Binding-site contacts:
Ligand atom O2 contacts residue TRP63 of chain 1.B at 3.8 Å.
Ligand atom C3 contacts residue GLU112 of chain 1.B at 4.0 Å.
Ligand atom O2 contacts residue ASP66 of chain 1.B at 3.1 Å (salt-bridge).
Ligand atom O4 contacts residue TRP231 of chain 1.A at 3.3 Å.
Ligand atom O4 contacts residue LYS16 of chain 1.B at 3.2 Å (salt-bridge).
Ligand atom C3 contacts residue TRP341 of chain 1.A at 3.8 Å (hydrophobic).
Ligand atom O5 contacts residue TYR156 of chain 1.B at 3.4 Å.
Ligand atom O6 contacts residue TRP341 of chain 1.A at 3.8 Å.
Ligand atom C4 contacts residue ASP15 of chain 1.B at 4.0 Å.
Ligand atom C4 contacts residue LYS16 of chain 1.B at 3.9 Å.
Ligand atom O2 contacts residue ALA64 of chain 1.B at 3.3 Å.
Ligand atom O2 contacts residue ARG67 of chain 1.B at 2.8 Å.
Ligand atom O6 contacts residue GLU154 of chain 1.B at 3.1 Å (salt-bridge).
Ligand atom C3 contacts residue TRP63 of chain 1.B at 4.0 Å (hydrophobic).
Ligand atom C6 contacts residue GLU154 of chain 1.B at 3.3 Å.
Ligand atom O1 contacts residue TRP341 of chain 1.A at 3.5 Å.
Ligand atom C3 contacts residue ASP66 of chain 1.B at 3.3 Å.
Ligand atom O1 contacts residue ARG345 of chain 1.A at 3.7 Å.
Ligand atom C1 contacts residue TRP341 of chain 1.A at 3.9 Å (hydrophobic).
Ligand atom O4 contacts residue TYR156 of chain 1.B at 3.5 Å.
Ligand atom O6 contacts residue TYR156 of chain 1.B at 2.9 Å (h-bond).
Ligand atom O6 contacts residue PRO155 of chain 1.B at 3.0 Å.
Ligand atom O3 contacts residue LYS16 of chain 1.B at 3.0 Å (salt-bridge).
Ligand atom C6 contacts residue TYR156 of chain 1.B at 3.0 Å (hydrophobic).
Ligand atom O2 contacts residue TYR156 of chain 1.B at 3.9 Å.
Ligand atom O2 contacts residue TRP341 of chain 1.A at 3.8 Å.
Ligand atom C2 contacts residue ARG67 of chain 1.B at 4.0 Å.
Ligand atom C5 contacts residue TYR156 of chain 1.B at 3.9 Å (hydrophobic).
Ligand atom O3 contacts residue TRP63 of chain 1.B at 3.0 Å (h-bond).
Ligand atom O6 contacts residue PHE157 of chain 1.B at 3.6 Å.
Ligand atom C5 contacts residue TRP341 of chain 1.A at 3.8 Å (hydrophobic).
Ligand atom C6 contacts residue PHE157 of chain 1.B at 4.0 Å (hydrophobic).
Ligand atom C2 contacts residue TRP63 of chain 1.B at 3.9 Å (hydrophobic).
Ligand atom O3 contacts residue GLU112 of chain 1.B at 3.1 Å (salt-bridge).
Ligand atom O2 contacts residue MET331 of chain 1.A at 3.7 Å.
Ligand atom O4 contacts residue ASP15 of chain 1.B at 3.0 Å (salt-bridge).
Ligand atom O5 contacts residue TRP341 of chain 1.A at 3.3 Å.
Ligand atom O1 contacts residue ARG67 of chain 1.B at 3.2 Å (salt-bridge).
Ligand atom C2 contacts residue ASP66 of chain 1.B at 3.8 Å.
Ligand atom O3 contacts residue ASP66 of chain 1.B at 3.0 Å (salt-bridge).

Sequence of chain 1.A:
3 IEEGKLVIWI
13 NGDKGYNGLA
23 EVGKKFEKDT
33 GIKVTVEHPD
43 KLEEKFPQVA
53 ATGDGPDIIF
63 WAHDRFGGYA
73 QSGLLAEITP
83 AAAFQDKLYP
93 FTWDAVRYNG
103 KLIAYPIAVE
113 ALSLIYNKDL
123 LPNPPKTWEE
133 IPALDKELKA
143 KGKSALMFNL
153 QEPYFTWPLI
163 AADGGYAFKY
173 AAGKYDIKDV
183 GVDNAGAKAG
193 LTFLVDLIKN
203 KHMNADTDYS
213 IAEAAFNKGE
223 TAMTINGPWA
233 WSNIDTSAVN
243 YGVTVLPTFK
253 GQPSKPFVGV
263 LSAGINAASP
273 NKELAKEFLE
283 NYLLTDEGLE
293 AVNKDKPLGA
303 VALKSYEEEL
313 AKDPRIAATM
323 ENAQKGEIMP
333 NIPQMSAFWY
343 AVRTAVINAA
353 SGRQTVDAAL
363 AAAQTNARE

Sequence of chain 1.B:
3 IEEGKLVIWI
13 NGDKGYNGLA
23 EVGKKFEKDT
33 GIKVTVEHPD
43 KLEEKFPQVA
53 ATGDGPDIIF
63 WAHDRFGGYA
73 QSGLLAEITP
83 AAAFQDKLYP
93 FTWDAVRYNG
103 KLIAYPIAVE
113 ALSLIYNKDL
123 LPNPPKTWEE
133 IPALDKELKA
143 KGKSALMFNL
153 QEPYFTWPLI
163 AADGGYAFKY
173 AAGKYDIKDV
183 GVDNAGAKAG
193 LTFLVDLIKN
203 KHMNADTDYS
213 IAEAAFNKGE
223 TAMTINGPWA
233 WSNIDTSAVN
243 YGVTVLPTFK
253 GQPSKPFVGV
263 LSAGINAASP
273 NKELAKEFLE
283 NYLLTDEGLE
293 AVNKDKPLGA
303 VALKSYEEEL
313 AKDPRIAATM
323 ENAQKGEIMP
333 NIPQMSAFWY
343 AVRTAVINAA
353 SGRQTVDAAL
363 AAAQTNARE

The small molecule below binds the protein below.
Small molecule (SMILES): OC[C@H]1O[C@H](O[C@H]2[C@H](O)[C@@H](O)[C@@H](O)O[C@@H]2CO)[C@H](O)[C@@H](O)[C@@H]1O